Binding-site contacts:
Ligand atom C01 contacts residue LYS124 of chain 1.A at 4.0 Å.
Ligand atom C06 contacts residue GLY76 of chain 1.A at 3.9 Å.
Ligand atom C02 contacts residue LYS124 of chain 1.A at 4.4 Å.
Ligand atom C06 contacts residue PHE75 of chain 1.A at 3.6 Å (hydrophobic).
Ligand atom C01 contacts residue PHE126 of chain 1.A at 3.3 Å (hydrophobic).
Ligand atom C07 contacts residue PHE75 of chain 1.A at 3.8 Å (hydrophobic).
Ligand atom C02 contacts residue ALA123 of chain 1.A at 4.3 Å (hydrophobic).
Ligand atom C06 contacts residue PRO127 of chain 1.A at 4.2 Å (hydrophobic).
Ligand atom C02 contacts residue GLY76 of chain 1.A at 4.2 Å.
Ligand atom O05 contacts residue GLN77 of chain 1.A at 3.6 Å.
Ligand atom C01 contacts residue GLY76 of chain 1.A at 4.3 Å.
Ligand atom C04 contacts residue GLN77 of chain 1.A at 4.4 Å.
Ligand atom O08 contacts residue PHE75 of chain 1.A at 4.4 Å.
Ligand atom O08 contacts residue PRO74 of chain 1.A at 3.8 Å.
Ligand atom C03 contacts residue GLY76 of chain 1.A at 4.0 Å.
Ligand atom C04 contacts residue ALA123 of chain 1.A at 3.5 Å (hydrophobic).
Ligand atom C03 contacts residue GLN77 of chain 1.A at 4.2 Å.
Ligand atom C01 contacts residue PRO127 of chain 1.A at 3.7 Å (hydrophobic).
Ligand atom C01 contacts residue ALA123 of chain 1.A at 3.4 Å (hydrophobic).
Ligand atom C01 contacts residue PHE125 of chain 1.A at 4.4 Å (hydrophobic).
Ligand atom C04 contacts residue LYS124 of chain 1.A at 3.6 Å.
Ligand atom C03 contacts residue LYS124 of chain 1.A at 3.5 Å.
Ligand atom C03 contacts residue ALA123 of chain 1.A at 4.3 Å (hydrophobic).

This protein binds this small molecule.
Small molecule (SMILES): CC(CCO)CCO

Sequence of chain 1.A:
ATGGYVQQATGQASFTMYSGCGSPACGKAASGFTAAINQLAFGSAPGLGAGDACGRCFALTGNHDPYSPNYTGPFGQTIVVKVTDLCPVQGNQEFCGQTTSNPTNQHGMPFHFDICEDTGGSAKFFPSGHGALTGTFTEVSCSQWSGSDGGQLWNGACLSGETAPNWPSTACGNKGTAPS